Binding-site contacts:
Ligand atom N1 contacts residue GLY48 of chain 1.A at 3.1 Å (h-bond).
Ligand atom C16 contacts residue ALA240 of chain 1.A at 3.7 Å (hydrophobic).
Ligand atom C10 contacts residue ARG99 of chain 1.A at 3.8 Å.
Ligand atom C27 contacts residue ALA240 of chain 1.A at 3.7 Å (hydrophobic).
Ligand atom O24 contacts residue LEU49 of chain 1.A at 2.3 Å (h-bond).
Ligand atom C29 contacts residue SER286 of chain 1.A at 3.8 Å.
Ligand atom O11 contacts residue ARG99 of chain 1.A at 2.8 Å (salt-bridge).
Ligand atom C35 contacts residue TYR256 of chain 1.A at 3.5 Å (hydrophobic).
Ligand atom O3 contacts residue ARG64 of chain 1.A at 3.7 Å.
Ligand atom C14 contacts residue GLY48 of chain 1.A at 3.7 Å.
Ligand atom N1 contacts residue ARG64 of chain 1.A at 3.6 Å.
Ligand atom O3 contacts residue ASN98 of chain 1.A at 3.2 Å (h-bond).
Ligand atom C22 contacts residue GLY48 of chain 1.A at 3.5 Å.
Ligand atom C34 contacts residue TYR256 of chain 1.A at 3.6 Å (hydrophobic).
Ligand atom C4 contacts residue SER47 of chain 1.A at 3.4 Å.
Ligand atom O24 contacts residue ILE100 of chain 1.A at 3.1 Å (h-bond).
Ligand atom C7 contacts residue TYR18 of chain 1.A at 3.8 Å (hydrophobic).
Ligand atom N28 contacts residue TYR256 of chain 1.A at 3.7 Å.
Ligand atom C2 contacts residue ARG64 of chain 1.A at 3.5 Å.
Ligand atom N1 contacts residue ASN98 of chain 1.A at 3.2 Å (h-bond).
Ligand atom C2 contacts residue SER47 of chain 1.A at 3.4 Å.
Ligand atom C23 contacts residue LEU49 of chain 1.A at 3.1 Å (hydrophobic).
Ligand atom C6 contacts residue ARG64 of chain 1.A at 3.7 Å.
Ligand atom C13 contacts residue SER286 of chain 1.A at 3.5 Å.
Ligand atom C14 contacts residue GLY287 of chain 1.A at 3.6 Å.
Ligand atom C2 contacts residue ASN98 of chain 1.A at 3.7 Å.
Ligand atom N1 contacts residue SER47 of chain 1.A at 2.6 Å (h-bond).
Ligand atom C15 contacts residue ALA240 of chain 1.A at 3.6 Å (hydrophobic).
Ligand atom C25 contacts residue ARG99 of chain 1.A at 3.7 Å.
Ligand atom C36 contacts residue TYR256 of chain 1.A at 3.6 Å (hydrophobic).
Ligand atom O21 contacts residue GLY48 of chain 1.A at 3.3 Å.
Ligand atom C17 contacts residue ARG99 of chain 1.A at 3.4 Å.
Ligand atom C32 contacts residue TYR18 of chain 1.A at 3.5 Å (hydrophobic).
Ligand atom C37 contacts residue TYR256 of chain 1.A at 3.6 Å (hydrophobic).
Ligand atom O30 contacts residue SER286 of chain 1.A at 2.6 Å (h-bond).
Ligand atom C4 contacts residue ARG64 of chain 1.A at 3.8 Å.
Ligand atom C32 contacts residue PHE261 of chain 1.A at 3.6 Å (hydrophobic).
Ligand atom O30 contacts residue TYR18 of chain 1.A at 3.8 Å.
Ligand atom O24 contacts residue ALA50 of chain 1.A at 3.8 Å.
Ligand atom O3 contacts residue ARG99 of chain 1.A at 3.3 Å (salt-bridge).

The protein below binds the small molecule below.
Small molecule (SMILES): NC(=O)[C@H]1CC[C@H]1C(=O)N1CCc2c(OCCO)cccc2[C@H]1CN1C(=O)c2ccccc2C1=O

Sequence of chain 1.A:
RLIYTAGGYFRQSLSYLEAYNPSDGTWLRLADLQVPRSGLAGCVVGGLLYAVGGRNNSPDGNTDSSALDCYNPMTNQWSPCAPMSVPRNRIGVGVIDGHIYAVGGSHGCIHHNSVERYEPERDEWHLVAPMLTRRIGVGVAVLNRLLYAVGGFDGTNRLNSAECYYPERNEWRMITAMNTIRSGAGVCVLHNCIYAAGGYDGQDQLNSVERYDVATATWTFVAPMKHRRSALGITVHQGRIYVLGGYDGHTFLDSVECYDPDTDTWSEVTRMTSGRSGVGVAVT